Sequence of chain 38.C:
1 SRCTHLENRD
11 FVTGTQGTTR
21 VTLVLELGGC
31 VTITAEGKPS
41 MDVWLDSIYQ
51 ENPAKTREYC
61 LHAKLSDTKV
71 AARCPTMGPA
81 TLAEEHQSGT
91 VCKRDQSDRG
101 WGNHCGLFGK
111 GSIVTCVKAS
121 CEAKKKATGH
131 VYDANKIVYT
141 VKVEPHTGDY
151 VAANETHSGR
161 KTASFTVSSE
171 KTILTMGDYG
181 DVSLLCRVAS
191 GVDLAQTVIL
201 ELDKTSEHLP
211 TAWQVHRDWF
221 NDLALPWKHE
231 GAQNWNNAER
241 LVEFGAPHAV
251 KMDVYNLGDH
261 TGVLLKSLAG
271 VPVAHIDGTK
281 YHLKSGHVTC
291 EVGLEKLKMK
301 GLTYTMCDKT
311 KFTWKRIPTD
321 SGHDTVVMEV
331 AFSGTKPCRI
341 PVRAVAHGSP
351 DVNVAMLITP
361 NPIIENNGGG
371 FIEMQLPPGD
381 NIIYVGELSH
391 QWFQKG

Binding-site contacts:
Ligand atom C2 contacts residue GLU155 of chain 38.C at 3.7 Å.
Ligand atom O7 contacts residue ASN154 of chain 38.C at 3.2 Å (h-bond).
Ligand atom N2 contacts residue ASN154 of chain 38.C at 2.9 Å (h-bond).
Ligand atom C8 contacts residue GLU155 of chain 38.C at 3.8 Å.
Ligand atom C7 contacts residue GLU155 of chain 38.C at 3.9 Å.
Ligand atom C2 contacts residue ASN154 of chain 38.C at 2.4 Å.
Ligand atom C3 contacts residue ASN154 of chain 38.C at 3.7 Å.
Ligand atom C5 contacts residue ASN154 of chain 38.C at 3.6 Å.
Ligand atom O3 contacts residue GLU155 of chain 38.C at 4.3 Å.
Ligand atom C1 contacts residue HIS104 of chain 38.A at 3.4 Å.
Ligand atom C1 contacts residue GLU155 of chain 38.C at 3.9 Å.
Ligand atom O5 contacts residue ASN154 of chain 38.C at 2.3 Å (h-bond).
Ligand atom N2 contacts residue GLU155 of chain 38.C at 3.0 Å (salt-bridge).
Ligand atom C3 contacts residue GLU155 of chain 38.C at 3.7 Å.
Ligand atom C1 contacts residue ASN154 of chain 38.C at 1.4 Å.
Ligand atom C6 contacts residue HIS104 of chain 38.A at 4.0 Å.
Ligand atom C7 contacts residue ASN154 of chain 38.C at 3.3 Å.
Ligand atom C5 contacts residue HIS104 of chain 38.A at 3.6 Å.
Ligand atom C4 contacts residue ASN154 of chain 38.C at 4.2 Å.
Ligand atom O5 contacts residue HIS104 of chain 38.A at 3.1 Å (h-bond).
Ligand atom C8 contacts residue ASN154 of chain 38.C at 3.6 Å.

A small-molecule ligand and the protein it binds are described below.
Small molecule (SMILES): CC(=O)N[C@@H]1[C@@H](O)[C@H](O)[C@@H](CO)O[C@H]1O

Sequence of chain 38.A:
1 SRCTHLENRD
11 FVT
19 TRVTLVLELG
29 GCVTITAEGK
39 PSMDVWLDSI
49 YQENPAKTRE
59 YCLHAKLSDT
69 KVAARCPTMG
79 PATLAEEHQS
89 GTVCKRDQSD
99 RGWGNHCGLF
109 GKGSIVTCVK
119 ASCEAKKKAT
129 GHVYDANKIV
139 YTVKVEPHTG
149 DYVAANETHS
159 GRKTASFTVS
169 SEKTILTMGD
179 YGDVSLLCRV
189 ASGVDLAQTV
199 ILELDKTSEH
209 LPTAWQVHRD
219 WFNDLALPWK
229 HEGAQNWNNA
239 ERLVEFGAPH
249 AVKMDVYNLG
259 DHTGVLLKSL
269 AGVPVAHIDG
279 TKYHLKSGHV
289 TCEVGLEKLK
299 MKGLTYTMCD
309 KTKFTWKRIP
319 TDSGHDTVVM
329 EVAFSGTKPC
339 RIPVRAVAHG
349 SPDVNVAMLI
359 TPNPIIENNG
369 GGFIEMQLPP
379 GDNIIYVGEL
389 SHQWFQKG